A protein and the small-molecule ligand that binds it are described below.
Small molecule (SMILES): CC[C@H](O)/C=C/C=C(C)/C=C/C(=O)NC(=O)/C=C/C1=CCN1C(=O)O

Sequence of chain 1.I:
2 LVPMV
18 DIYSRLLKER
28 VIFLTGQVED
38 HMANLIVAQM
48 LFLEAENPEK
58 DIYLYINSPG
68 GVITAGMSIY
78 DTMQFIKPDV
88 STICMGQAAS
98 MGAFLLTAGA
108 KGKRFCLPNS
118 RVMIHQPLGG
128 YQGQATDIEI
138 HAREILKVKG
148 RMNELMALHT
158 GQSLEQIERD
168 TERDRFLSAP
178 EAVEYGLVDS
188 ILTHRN

Binding-site contacts:
Ligand atom C16 contacts residue HIS122 of chain 1.I at 4.1 Å.
Ligand atom C14 contacts residue LEU125 of chain 1.I at 4.3 Å (hydrophobic).
Ligand atom C15 contacts residue SER97 of chain 1.I at 4.3 Å.
Ligand atom C11 contacts residue GLY68 of chain 1.I at 4.2 Å.
Ligand atom O3 contacts residue GLY67 of chain 1.I at 3.5 Å.
Ligand atom N2 contacts residue GLY68 of chain 1.I at 4.1 Å.
Ligand atom C14 contacts residue GLY68 of chain 1.I at 3.5 Å.
Ligand atom C17 contacts residue MET98 of chain 1.I at 3.6 Å (hydrophobic).
Ligand atom C15 contacts residue PRO124 of chain 1.I at 4.2 Å (hydrophobic).
Ligand atom C13 contacts residue LEU125 of chain 1.I at 4.1 Å (hydrophobic).
Ligand atom N1 contacts residue SER97 of chain 1.I at 2.3 Å (h-bond).
Ligand atom C15 contacts residue LEU125 of chain 1.I at 3.5 Å (hydrophobic).
Ligand atom C16 contacts residue MPD1 of chain 1.EB at 3.5 Å.
Ligand atom C9 contacts residue PRO66 of chain 1.I at 3.9 Å (hydrophobic).
Ligand atom O3 contacts residue GLY68 of chain 1.I at 2.7 Å (h-bond).
Ligand atom O3 contacts residue MET98 of chain 1.I at 3.5 Å (h-bond).
Ligand atom C13 contacts residue GLY68 of chain 1.I at 3.5 Å.
Ligand atom C17 contacts residue HIS122 of chain 1.I at 3.7 Å.
Ligand atom C12 contacts residue GLY68 of chain 1.I at 3.8 Å.
Ligand atom N1 contacts residue GLY68 of chain 1.I at 3.8 Å.
Ligand atom C14 contacts residue SER97 of chain 1.I at 3.6 Å.
Ligand atom C15 contacts residue ILE70 of chain 1.I at 3.9 Å (hydrophobic).
Ligand atom C16 contacts residue ILE70 of chain 1.I at 3.7 Å (hydrophobic).
Ligand atom C16 contacts residue SER97 of chain 1.I at 3.2 Å.
Ligand atom C17 contacts residue SER97 of chain 1.I at 1.4 Å.
Ligand atom C14 contacts residue HIS122 of chain 1.I at 4.3 Å.
Ligand atom C17 contacts residue GLY68 of chain 1.I at 3.6 Å.
Ligand atom C13 contacts residue SER97 of chain 1.I at 4.4 Å.
Ligand atom N2 contacts residue PRO66 of chain 1.I at 4.4 Å.
Ligand atom C12 contacts residue LEU125 of chain 1.I at 4.4 Å (hydrophobic).
Ligand atom O1 contacts residue GLN34 of chain 1.I at 3.9 Å.
Ligand atom C17 contacts residue GLY67 of chain 1.I at 4.3 Å.
Ligand atom C15 contacts residue GLY68 of chain 1.I at 4.2 Å.
Ligand atom C16 contacts residue LEU125 of chain 1.I at 4.1 Å (hydrophobic).
Ligand atom C12 contacts residue SER97 of chain 1.I at 4.2 Å.
Ligand atom N1 contacts residue HIS122 of chain 1.I at 3.5 Å.
Ligand atom C16 contacts residue PRO124 of chain 1.I at 3.9 Å (hydrophobic).
Ligand atom C8 contacts residue GLN34 of chain 1.I at 4.2 Å.
Ligand atom O3 contacts residue SER97 of chain 1.I at 2.3 Å (h-bond).
Ligand atom N2 contacts residue GLY67 of chain 1.I at 4.2 Å.